The small molecule below binds the protein below.
Small molecule (SMILES): CC(=O)N[C@@H]1[C@@H](O)[C@H](O)[C@@H](CO)O[C@H]1O

Binding-site contacts:
Ligand atom C3 contacts residue ASN234 of chain 1.A at 3.8 Å.
Ligand atom C7 contacts residue ASN234 of chain 1.A at 4.0 Å.
Ligand atom C5 contacts residue ASN234 of chain 1.A at 3.7 Å.
Ligand atom O5 contacts residue ASN234 of chain 1.A at 2.4 Å (h-bond).
Ligand atom C4 contacts residue ASN234 of chain 1.A at 4.2 Å.
Ligand atom C2 contacts residue ASN234 of chain 1.A at 2.5 Å.
Ligand atom N2 contacts residue ASN234 of chain 1.A at 2.9 Å (h-bond).
Ligand atom C1 contacts residue ASN234 of chain 1.A at 1.4 Å.

Sequence of chain 1.A:
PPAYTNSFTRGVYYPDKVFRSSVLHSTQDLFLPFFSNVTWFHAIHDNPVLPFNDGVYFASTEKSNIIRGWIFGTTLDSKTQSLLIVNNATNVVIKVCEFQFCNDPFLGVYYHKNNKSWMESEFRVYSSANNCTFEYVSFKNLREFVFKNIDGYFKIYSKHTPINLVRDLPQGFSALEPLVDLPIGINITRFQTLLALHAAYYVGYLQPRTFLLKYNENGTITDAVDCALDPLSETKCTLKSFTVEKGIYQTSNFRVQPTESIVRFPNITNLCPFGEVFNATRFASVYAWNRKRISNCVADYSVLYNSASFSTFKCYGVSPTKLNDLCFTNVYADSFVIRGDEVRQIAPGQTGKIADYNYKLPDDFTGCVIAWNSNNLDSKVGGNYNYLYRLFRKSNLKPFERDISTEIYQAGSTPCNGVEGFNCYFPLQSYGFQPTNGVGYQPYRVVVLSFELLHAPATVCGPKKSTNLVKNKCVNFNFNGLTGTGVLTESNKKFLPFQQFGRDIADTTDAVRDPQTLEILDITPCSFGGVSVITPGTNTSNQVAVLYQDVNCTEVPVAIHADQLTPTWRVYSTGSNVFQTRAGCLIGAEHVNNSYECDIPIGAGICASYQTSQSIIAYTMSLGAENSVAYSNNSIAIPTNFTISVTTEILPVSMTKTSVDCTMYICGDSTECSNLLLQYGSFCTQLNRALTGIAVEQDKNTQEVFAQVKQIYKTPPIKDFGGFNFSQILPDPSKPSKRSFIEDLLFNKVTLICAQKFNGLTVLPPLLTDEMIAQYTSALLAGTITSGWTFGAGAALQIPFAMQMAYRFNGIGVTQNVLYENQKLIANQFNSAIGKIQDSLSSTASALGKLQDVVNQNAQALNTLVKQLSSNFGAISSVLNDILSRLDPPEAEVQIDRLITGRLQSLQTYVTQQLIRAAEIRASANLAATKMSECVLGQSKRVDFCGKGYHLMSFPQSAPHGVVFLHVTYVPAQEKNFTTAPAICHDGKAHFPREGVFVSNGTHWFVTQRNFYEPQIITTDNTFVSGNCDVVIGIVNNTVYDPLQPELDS